Sequence of chain 1.A:
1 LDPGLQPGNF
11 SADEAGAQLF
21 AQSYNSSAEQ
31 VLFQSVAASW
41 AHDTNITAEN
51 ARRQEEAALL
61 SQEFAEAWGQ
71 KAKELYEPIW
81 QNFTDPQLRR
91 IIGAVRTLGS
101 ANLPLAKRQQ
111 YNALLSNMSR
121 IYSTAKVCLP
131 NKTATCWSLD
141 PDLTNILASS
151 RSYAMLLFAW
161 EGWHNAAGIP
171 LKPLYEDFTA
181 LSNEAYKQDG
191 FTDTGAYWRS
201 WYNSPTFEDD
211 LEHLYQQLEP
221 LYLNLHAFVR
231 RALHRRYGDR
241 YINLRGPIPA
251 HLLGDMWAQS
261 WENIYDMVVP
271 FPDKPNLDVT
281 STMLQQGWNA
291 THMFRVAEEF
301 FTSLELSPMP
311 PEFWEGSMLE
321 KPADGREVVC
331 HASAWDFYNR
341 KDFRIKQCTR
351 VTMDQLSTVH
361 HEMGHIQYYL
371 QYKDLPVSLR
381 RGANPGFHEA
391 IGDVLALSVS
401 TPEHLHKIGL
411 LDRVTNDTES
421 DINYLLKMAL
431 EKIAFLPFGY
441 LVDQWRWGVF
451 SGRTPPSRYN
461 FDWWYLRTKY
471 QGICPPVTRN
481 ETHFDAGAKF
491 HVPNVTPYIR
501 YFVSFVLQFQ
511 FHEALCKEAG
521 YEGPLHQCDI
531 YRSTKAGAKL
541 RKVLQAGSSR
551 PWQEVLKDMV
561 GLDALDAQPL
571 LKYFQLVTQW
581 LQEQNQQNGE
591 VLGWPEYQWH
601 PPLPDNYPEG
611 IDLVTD

This protein binds this small molecule.
Small molecule (SMILES): CC(=O)N[C@H]1[C@H](O[C@H]2[C@H](O)[C@@H](NC(C)=O)CO[C@@H]2CO)O[C@H](CO)[C@@H](O[C@@H]2O[C@H](CO)[C@@H](O)[C@H](O)[C@@H]2O)[C@@H]1O

Binding-site contacts:
Ligand atom C8 contacts residue GLY8 of chain 1.A at 3.6 Å.
Ligand atom C8 contacts residue PRO7 of chain 1.A at 3.3 Å (hydrophobic).
Ligand atom O5 contacts residue ASN9 of chain 1.A at 2.2 Å (h-bond).
Ligand atom C1 contacts residue ASN9 of chain 1.A at 1.4 Å.
Ligand atom O7 contacts residue ASN9 of chain 1.A at 3.4 Å (h-bond).
Ligand atom N2 contacts residue ASN9 of chain 1.A at 3.0 Å (h-bond).
Ligand atom C3 contacts residue ASN9 of chain 1.A at 3.8 Å.
Ligand atom C7 contacts residue GLY8 of chain 1.A at 4.1 Å.
Ligand atom C8 contacts residue GLN6 of chain 1.A at 4.0 Å.
Ligand atom C2 contacts residue ASN9 of chain 1.A at 2.5 Å.
Ligand atom C7 contacts residue ASN9 of chain 1.A at 3.4 Å.
Ligand atom O7 contacts residue GLY8 of chain 1.A at 4.2 Å.
Ligand atom C5 contacts residue ASN9 of chain 1.A at 3.5 Å.
Ligand atom O6 contacts residue ASN9 of chain 1.A at 4.4 Å.
Ligand atom C4 contacts residue ASN9 of chain 1.A at 4.2 Å.